Sequence of chain 1.B:
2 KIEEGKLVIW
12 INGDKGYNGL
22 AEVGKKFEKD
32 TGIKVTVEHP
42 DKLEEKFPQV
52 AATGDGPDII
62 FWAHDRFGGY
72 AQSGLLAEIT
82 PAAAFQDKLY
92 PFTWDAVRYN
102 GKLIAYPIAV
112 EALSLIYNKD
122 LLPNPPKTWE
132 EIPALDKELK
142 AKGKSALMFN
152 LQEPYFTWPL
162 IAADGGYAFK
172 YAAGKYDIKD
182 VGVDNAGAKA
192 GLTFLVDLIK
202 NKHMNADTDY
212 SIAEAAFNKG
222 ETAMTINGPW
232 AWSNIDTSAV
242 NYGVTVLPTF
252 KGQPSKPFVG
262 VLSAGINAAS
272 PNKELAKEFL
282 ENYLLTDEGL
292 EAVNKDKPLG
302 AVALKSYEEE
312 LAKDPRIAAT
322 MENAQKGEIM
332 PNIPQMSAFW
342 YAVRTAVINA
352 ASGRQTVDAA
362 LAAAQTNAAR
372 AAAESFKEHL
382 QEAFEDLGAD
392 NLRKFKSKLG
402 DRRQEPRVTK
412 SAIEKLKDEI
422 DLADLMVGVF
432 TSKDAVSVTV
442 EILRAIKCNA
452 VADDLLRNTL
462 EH

Binding-site contacts:
Ligand atom O1 contacts residue ASP15 of chain 1.B at 3.4 Å (salt-bridge).
Ligand atom C2 contacts residue ASP66 of chain 1.B at 3.7 Å.
Ligand atom O2 contacts residue TRP231 of chain 1.B at 4.2 Å.
Ligand atom O3 contacts residue GLU112 of chain 1.B at 4.3 Å.
Ligand atom O1 contacts residue LYS16 of chain 1.B at 4.0 Å.
Ligand atom C6 contacts residue TRP341 of chain 1.B at 4.0 Å (hydrophobic).
Ligand atom C1 contacts residue TRP231 of chain 1.B at 4.0 Å (hydrophobic).
Ligand atom C2 contacts residue TRP341 of chain 1.B at 4.3 Å (hydrophobic).
Ligand atom O3 contacts residue TRP341 of chain 1.B at 4.2 Å.
Ligand atom C3 contacts residue TRP63 of chain 1.B at 4.0 Å (hydrophobic).
Ligand atom C1 contacts residue ASP15 of chain 1.B at 4.1 Å.
Ligand atom C5 contacts residue GLU154 of chain 1.B at 4.2 Å.
Ligand atom O2 contacts residue GLU112 of chain 1.B at 3.4 Å (salt-bridge).
Ligand atom C4 contacts residue TRP341 of chain 1.B at 4.0 Å (hydrophobic).
Ligand atom C6 contacts residue TYR156 of chain 1.B at 4.0 Å (hydrophobic).
Ligand atom O3 contacts residue ARG67 of chain 1.B at 3.3 Å (salt-bridge).
Ligand atom C2 contacts residue TRP231 of chain 1.B at 4.2 Å (hydrophobic).
Ligand atom O2 contacts residue ALA64 of chain 1.B at 3.9 Å.
Ligand atom C3 contacts residue ASP66 of chain 1.B at 3.9 Å.
Ligand atom O4 contacts residue TRP341 of chain 1.B at 4.2 Å.
Ligand atom O6 contacts residue PHE157 of chain 1.B at 4.2 Å.
Ligand atom O6 contacts residue PRO155 of chain 1.B at 3.4 Å.
Ligand atom O6 contacts residue TYR156 of chain 1.B at 3.2 Å (h-bond).
Ligand atom C6 contacts residue GLU154 of chain 1.B at 3.5 Å.
Ligand atom O3 contacts residue ALA64 of chain 1.B at 3.9 Å.
Ligand atom O3 contacts residue TRP63 of chain 1.B at 3.6 Å (h-bond).
Ligand atom O2 contacts residue ASP66 of chain 1.B at 2.8 Å (salt-bridge).
Ligand atom O5 contacts residue TYR156 of chain 1.B at 3.5 Å.
Ligand atom O1 contacts residue ASN13 of chain 1.B at 4.1 Å.
Ligand atom O2 contacts residue LYS16 of chain 1.B at 3.2 Å (salt-bridge).
Ligand atom O2 contacts residue TRP63 of chain 1.B at 3.8 Å.
Ligand atom O4 contacts residue ARG67 of chain 1.B at 3.3 Å (salt-bridge).
Ligand atom C4 contacts residue TYR156 of chain 1.B at 4.3 Å (hydrophobic).
Ligand atom C1 contacts residue TYR156 of chain 1.B at 3.8 Å (hydrophobic).
Ligand atom O5 contacts residue TRP341 of chain 1.B at 4.3 Å.
Ligand atom O3 contacts residue ASP66 of chain 1.B at 3.0 Å (salt-bridge).
Ligand atom O2 contacts residue MET331 of chain 1.B at 4.2 Å.
Ligand atom C6 contacts residue PRO155 of chain 1.B at 4.2 Å (hydrophobic).
Ligand atom O6 contacts residue GLU154 of chain 1.B at 2.8 Å (salt-bridge).
Ligand atom C2 contacts residue GLU112 of chain 1.B at 4.3 Å.

This protein binds this small molecule.
Small molecule (SMILES): OC[C@H]1O[C@H](O[C@H]2[C@H](O)[C@@H](O)[C@@H](O)O[C@@H]2CO)[C@H](O)[C@@H](O)[C@@H]1O